A small-molecule ligand and the protein it binds are described below.
Small molecule (SMILES): CC(=O)N[C@@H]1[C@@H](O)[C@H](O)[C@@H](CO)O[C@H]1O

Binding-site contacts:
Ligand atom C1 contacts residue TRP104 of chain 1.B at 3.5 Å (hydrophobic).
Ligand atom O6 contacts residue THR213 of chain 1.A at 4.4 Å.
Ligand atom C5 contacts residue ASN211 of chain 1.A at 3.6 Å.
Ligand atom C7 contacts residue PRO242 of chain 1.A at 4.2 Å (hydrophobic).
Ligand atom O5 contacts residue ASN211 of chain 1.A at 2.4 Å (h-bond).
Ligand atom O6 contacts residue SER103 of chain 1.B at 4.1 Å.
Ligand atom O5 contacts residue TRP104 of chain 1.B at 3.4 Å.
Ligand atom C8 contacts residue ASN211 of chain 1.A at 4.5 Å.
Ligand atom C1 contacts residue THR213 of chain 1.A at 3.9 Å.
Ligand atom O7 contacts residue PRO242 of chain 1.A at 4.4 Å.
Ligand atom C3 contacts residue THR213 of chain 1.A at 4.0 Å.
Ligand atom O6 contacts residue TRP104 of chain 1.B at 3.3 Å (h-bond).
Ligand atom C6 contacts residue THR213 of chain 1.A at 4.2 Å.
Ligand atom C6 contacts residue SER103 of chain 1.B at 3.9 Å.
Ligand atom O7 contacts residue ASN211 of chain 1.A at 3.4 Å (h-bond).
Ligand atom N2 contacts residue ASN211 of chain 1.A at 2.8 Å (h-bond).
Ligand atom C4 contacts residue THR213 of chain 1.A at 3.5 Å.
Ligand atom C3 contacts residue ASN211 of chain 1.A at 3.8 Å.
Ligand atom O7 contacts residue THR213 of chain 1.A at 3.9 Å.
Ligand atom O6 contacts residue VAL197 of chain 1.A at 4.1 Å.
Ligand atom O3 contacts residue THR213 of chain 1.A at 4.0 Å.
Ligand atom C2 contacts residue ASN211 of chain 1.A at 2.5 Å.
Ligand atom O5 contacts residue THR213 of chain 1.A at 3.2 Å (h-bond).
Ligand atom C2 contacts residue THR213 of chain 1.A at 3.5 Å.
Ligand atom O6 contacts residue GLN188 of chain 1.A at 4.3 Å.
Ligand atom O3 contacts residue NAG1 of chain 1.M at 3.7 Å.
Ligand atom C7 contacts residue ASN211 of chain 1.A at 3.4 Å.
Ligand atom C1 contacts residue ASN211 of chain 1.A at 1.5 Å.
Ligand atom C6 contacts residue GLN188 of chain 1.A at 3.7 Å.
Ligand atom C8 contacts residue PRO242 of chain 1.A at 3.9 Å (hydrophobic).
Ligand atom C4 contacts residue ASN211 of chain 1.A at 4.2 Å.
Ligand atom C5 contacts residue TRP104 of chain 1.B at 3.7 Å (hydrophobic).
Ligand atom O7 contacts residue GLN214 of chain 1.A at 3.7 Å.
Ligand atom O4 contacts residue GLN188 of chain 1.A at 4.4 Å.
Ligand atom C6 contacts residue TRP104 of chain 1.B at 4.0 Å (hydrophobic).
Ligand atom C5 contacts residue THR213 of chain 1.A at 3.8 Å.

Sequence of chain 1.B:
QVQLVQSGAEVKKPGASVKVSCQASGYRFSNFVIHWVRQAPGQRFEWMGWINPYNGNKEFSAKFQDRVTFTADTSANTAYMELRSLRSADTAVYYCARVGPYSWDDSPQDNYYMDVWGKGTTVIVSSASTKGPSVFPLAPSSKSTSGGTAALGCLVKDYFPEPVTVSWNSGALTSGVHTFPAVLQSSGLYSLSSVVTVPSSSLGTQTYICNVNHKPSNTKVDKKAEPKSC

Sequence of chain 1.A:
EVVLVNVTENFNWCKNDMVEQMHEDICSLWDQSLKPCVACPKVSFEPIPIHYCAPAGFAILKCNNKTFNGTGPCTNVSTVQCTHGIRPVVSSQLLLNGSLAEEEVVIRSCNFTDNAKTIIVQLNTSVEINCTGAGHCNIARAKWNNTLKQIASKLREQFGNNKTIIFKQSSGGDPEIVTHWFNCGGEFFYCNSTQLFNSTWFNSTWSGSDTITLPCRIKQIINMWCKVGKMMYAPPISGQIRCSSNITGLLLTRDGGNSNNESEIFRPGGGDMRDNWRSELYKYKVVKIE